The protein below binds the small molecule below.
Small molecule (SMILES): CC(=O)N[C@@H]1[C@@H](O)[C@H](O)[C@@H](CO)O[C@H]1O

Binding-site contacts:
Ligand atom O7 contacts residue ASN215 of chain 1.I at 3.9 Å.
Ligand atom C7 contacts residue LYS190 of chain 1.I at 4.0 Å.
Ligand atom C6 contacts residue CYS216 of chain 1.I at 4.2 Å (hydrophobic).
Ligand atom N2 contacts residue ASN215 of chain 1.I at 3.0 Å (h-bond).
Ligand atom N2 contacts residue ASN108 of chain 1.I at 3.0 Å (h-bond).
Ligand atom C5 contacts residue ASN215 of chain 1.I at 3.7 Å.
Ligand atom C1 contacts residue CYS216 of chain 1.I at 4.1 Å (hydrophobic).
Ligand atom C5 contacts residue CYS216 of chain 1.I at 4.1 Å (hydrophobic).
Ligand atom C7 contacts residue ASN215 of chain 1.I at 3.5 Å.
Ligand atom C6 contacts residue SER217 of chain 1.I at 3.8 Å.
Ligand atom C7 contacts residue ASN108 of chain 1.I at 3.7 Å.
Ligand atom C8 contacts residue LYS190 of chain 1.I at 3.7 Å.
Ligand atom C2 contacts residue ASN215 of chain 1.I at 2.5 Å.
Ligand atom O5 contacts residue ASN215 of chain 1.I at 2.3 Å (h-bond).
Ligand atom C8 contacts residue ASN215 of chain 1.I at 4.4 Å.
Ligand atom C1 contacts residue ASN215 of chain 1.I at 1.4 Å.
Ligand atom O5 contacts residue CYS216 of chain 1.I at 3.5 Å (h-bond).
Ligand atom C3 contacts residue ASN215 of chain 1.I at 3.8 Å.
Ligand atom O5 contacts residue VAL226 of chain 1.I at 4.5 Å.
Ligand atom C8 contacts residue ASN108 of chain 1.I at 3.5 Å.
Ligand atom C2 contacts residue ASN108 of chain 1.I at 3.9 Å.
Ligand atom C4 contacts residue ASN215 of chain 1.I at 4.2 Å.
Ligand atom O7 contacts residue LYS190 of chain 1.I at 3.6 Å (salt-bridge).
Ligand atom O6 contacts residue SER217 of chain 1.I at 3.9 Å.

Sequence of chain 1.I:
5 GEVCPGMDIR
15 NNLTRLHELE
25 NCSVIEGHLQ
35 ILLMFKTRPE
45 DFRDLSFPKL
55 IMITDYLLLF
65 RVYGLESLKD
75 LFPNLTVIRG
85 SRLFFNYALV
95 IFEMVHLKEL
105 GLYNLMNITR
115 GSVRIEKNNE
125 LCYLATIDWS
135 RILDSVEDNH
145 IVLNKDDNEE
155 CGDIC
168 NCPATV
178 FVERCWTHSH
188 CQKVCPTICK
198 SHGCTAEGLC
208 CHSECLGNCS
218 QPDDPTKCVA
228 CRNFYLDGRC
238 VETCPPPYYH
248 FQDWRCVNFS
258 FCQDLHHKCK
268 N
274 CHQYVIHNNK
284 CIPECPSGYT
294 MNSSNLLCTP